Sequence of chain 1.A:
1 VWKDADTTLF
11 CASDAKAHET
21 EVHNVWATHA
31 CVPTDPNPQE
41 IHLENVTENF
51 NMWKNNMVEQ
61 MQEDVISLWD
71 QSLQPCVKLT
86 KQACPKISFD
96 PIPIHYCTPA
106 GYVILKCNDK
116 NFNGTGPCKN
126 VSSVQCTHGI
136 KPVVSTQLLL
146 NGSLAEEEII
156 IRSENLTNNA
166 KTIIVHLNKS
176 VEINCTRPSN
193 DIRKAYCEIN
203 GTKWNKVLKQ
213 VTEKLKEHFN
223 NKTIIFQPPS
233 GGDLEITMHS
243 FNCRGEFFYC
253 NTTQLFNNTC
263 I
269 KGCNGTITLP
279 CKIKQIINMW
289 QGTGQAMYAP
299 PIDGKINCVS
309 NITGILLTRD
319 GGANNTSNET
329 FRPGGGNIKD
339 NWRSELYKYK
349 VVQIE

Binding-site contacts:
Ligand atom OG1 contacts residue TRP288 of chain 1.A at 3.3 Å.
Ligand atom CE2 contacts residue GLY334 of chain 1.A at 3.6 Å.
Ligand atom CZ contacts residue ASP235 of chain 1.A at 3.3 Å.
Ligand atom C contacts residue ASP235 of chain 1.A at 3.4 Å.
Ligand atom NH1 contacts residue ALA165 of chain 1.A at 3.4 Å.
Ligand atom OH contacts residue GLU237 of chain 1.A at 3.7 Å.
Ligand atom CZ contacts residue GLU237 of chain 1.A at 3.5 Å.
Ligand atom OH contacts residue TRP288 of chain 1.A at 3.3 Å.
Ligand atom CB contacts residue GLY333 of chain 1.A at 3.5 Å.
Ligand atom CE1 contacts residue MET287 of chain 1.A at 3.6 Å (hydrophobic).
Ligand atom O contacts residue GLY334 of chain 1.A at 3.3 Å.
Ligand atom N contacts residue GLY233 of chain 1.A at 2.8 Å (h-bond).
Ligand atom CG2 contacts residue TRP288 of chain 1.A at 3.3 Å (hydrophobic).
Ligand atom CA contacts residue GLY233 of chain 1.A at 3.5 Å.
Ligand atom O contacts residue ASP235 of chain 1.A at 3.0 Å (salt-bridge).
Ligand atom N contacts residue ASP235 of chain 1.A at 2.6 Å (salt-bridge).
Ligand atom SG contacts residue GLY234 of chain 1.A at 3.4 Å (h-bond).
Ligand atom CA contacts residue ASP235 of chain 1.A at 3.2 Å.
Ligand atom CD2 contacts residue ILE238 of chain 1.A at 3.5 Å (hydrophobic).
Ligand atom O contacts residue ASN335 of chain 1.A at 3.7 Å.
Ligand atom O contacts residue SER232 of chain 1.A at 3.0 Å.
Ligand atom CB contacts residue ASP235 of chain 1.A at 3.3 Å.
Ligand atom CD2 contacts residue GLY334 of chain 1.A at 3.5 Å.
Ligand atom CD1 contacts residue SER232 of chain 1.A at 3.5 Å.
Ligand atom CB contacts residue GLY233 of chain 1.A at 3.5 Å.
Ligand atom SG contacts residue GLY233 of chain 1.A at 3.4 Å.
Ligand atom CA contacts residue THR291 of chain 1.A at 3.7 Å.
Ligand atom C5 contacts residue PHE249 of chain 1.A at 3.5 Å (hydrophobic).
Ligand atom NH2 contacts residue ASP235 of chain 1.A at 2.7 Å (salt-bridge).
Ligand atom CA contacts residue ASP235 of chain 1.A at 3.4 Å.
Ligand atom C2 contacts residue VAL139 of chain 1.A at 3.7 Å (hydrophobic).
Ligand atom CE1 contacts residue GLU237 of chain 1.A at 3.4 Å.
Ligand atom CA contacts residue GLY233 of chain 1.A at 3.6 Å.
Ligand atom OG1 contacts residue MET287 of chain 1.A at 2.7 Å (h-bond).
Ligand atom CB contacts residue ASP235 of chain 1.A at 3.4 Å.
Ligand atom C1 contacts residue VAL139 of chain 1.A at 3.5 Å (hydrophobic).
Ligand atom C contacts residue GLY233 of chain 1.A at 3.6 Å.
Ligand atom O contacts residue GLY234 of chain 1.A at 3.1 Å.
Ligand atom NH1 contacts residue ASP235 of chain 1.A at 3.0 Å (salt-bridge).
Ligand atom CG1 contacts residue SER232 of chain 1.A at 3.2 Å.

A protein and the small-molecule ligand that binds it are described below.
Small molecule (SMILES): CC(C)C[C@@H]1NC(=O)CNC(=O)[C@H](CC(C)C)NC(=O)[C@H](CO)NC(=O)[C@H](CCCCN)NC(=O)[C@@H]2CSSC[C@@H](C(=O)N[C@H](C(N)=O)C(C)C)NC(=O)[C@H](C)NC(=O)[C@@H]3CSSC[C@H](NC(=O)[C@H](Cc4ccccc4)NC(=O)[C@H](CC4=NC=NC4)NC(=O)[C@H](CC(C)C)NC(=O)[C@H](CC(N)=O)NC(=O)CCSSC[C@H](NC(=O)[C@H](CCCN=C(N)N)NC(=O)CNC(=O)[C@H](CC(C)C)NC1=O)C(=O)N[C@@H](C)C(=O)N1CCC[C@@H]1C(=O)N[C@@H]([C@@H](C)O)C(=O)N[C@@H](Cc1ccc(OCC4CCCCC4)cc1)C(=O)N3)C(=O)N[C@@H](CCC(N)=O)C(=O)N[C@@H](CC(C)C)C(=O)N[C@@H](CCCN=C(N)N)C(=O)N2